Binding-site contacts:
Ligand atom O7 contacts residue ASN1103 of chain 1.B at 3.3 Å (h-bond).
Ligand atom C8 contacts residue ASN1103 of chain 1.B at 4.3 Å.
Ligand atom C5 contacts residue ASN1103 of chain 1.B at 3.7 Å.
Ligand atom C7 contacts residue ASN1103 of chain 1.B at 3.2 Å.
Ligand atom C2 contacts residue ASN1103 of chain 1.B at 2.5 Å.
Ligand atom C1 contacts residue ASN1103 of chain 1.B at 1.4 Å.
Ligand atom N2 contacts residue ASN1103 of chain 1.B at 2.8 Å (h-bond).
Ligand atom C4 contacts residue ASN1103 of chain 1.B at 4.3 Å.
Ligand atom O5 contacts residue ASN1103 of chain 1.B at 2.4 Å (h-bond).
Ligand atom C3 contacts residue ASN1103 of chain 1.B at 3.8 Å.

A protein and the small-molecule ligand that binds it are described below.
Small molecule (SMILES): CC(=O)N[C@H]1[C@H](O[C@H]2[C@H](O)[C@@H](NC(C)=O)CO[C@@H]2CO)O[C@H](CO)[C@@H](O)[C@@H]1O

Sequence of chain 1.B:
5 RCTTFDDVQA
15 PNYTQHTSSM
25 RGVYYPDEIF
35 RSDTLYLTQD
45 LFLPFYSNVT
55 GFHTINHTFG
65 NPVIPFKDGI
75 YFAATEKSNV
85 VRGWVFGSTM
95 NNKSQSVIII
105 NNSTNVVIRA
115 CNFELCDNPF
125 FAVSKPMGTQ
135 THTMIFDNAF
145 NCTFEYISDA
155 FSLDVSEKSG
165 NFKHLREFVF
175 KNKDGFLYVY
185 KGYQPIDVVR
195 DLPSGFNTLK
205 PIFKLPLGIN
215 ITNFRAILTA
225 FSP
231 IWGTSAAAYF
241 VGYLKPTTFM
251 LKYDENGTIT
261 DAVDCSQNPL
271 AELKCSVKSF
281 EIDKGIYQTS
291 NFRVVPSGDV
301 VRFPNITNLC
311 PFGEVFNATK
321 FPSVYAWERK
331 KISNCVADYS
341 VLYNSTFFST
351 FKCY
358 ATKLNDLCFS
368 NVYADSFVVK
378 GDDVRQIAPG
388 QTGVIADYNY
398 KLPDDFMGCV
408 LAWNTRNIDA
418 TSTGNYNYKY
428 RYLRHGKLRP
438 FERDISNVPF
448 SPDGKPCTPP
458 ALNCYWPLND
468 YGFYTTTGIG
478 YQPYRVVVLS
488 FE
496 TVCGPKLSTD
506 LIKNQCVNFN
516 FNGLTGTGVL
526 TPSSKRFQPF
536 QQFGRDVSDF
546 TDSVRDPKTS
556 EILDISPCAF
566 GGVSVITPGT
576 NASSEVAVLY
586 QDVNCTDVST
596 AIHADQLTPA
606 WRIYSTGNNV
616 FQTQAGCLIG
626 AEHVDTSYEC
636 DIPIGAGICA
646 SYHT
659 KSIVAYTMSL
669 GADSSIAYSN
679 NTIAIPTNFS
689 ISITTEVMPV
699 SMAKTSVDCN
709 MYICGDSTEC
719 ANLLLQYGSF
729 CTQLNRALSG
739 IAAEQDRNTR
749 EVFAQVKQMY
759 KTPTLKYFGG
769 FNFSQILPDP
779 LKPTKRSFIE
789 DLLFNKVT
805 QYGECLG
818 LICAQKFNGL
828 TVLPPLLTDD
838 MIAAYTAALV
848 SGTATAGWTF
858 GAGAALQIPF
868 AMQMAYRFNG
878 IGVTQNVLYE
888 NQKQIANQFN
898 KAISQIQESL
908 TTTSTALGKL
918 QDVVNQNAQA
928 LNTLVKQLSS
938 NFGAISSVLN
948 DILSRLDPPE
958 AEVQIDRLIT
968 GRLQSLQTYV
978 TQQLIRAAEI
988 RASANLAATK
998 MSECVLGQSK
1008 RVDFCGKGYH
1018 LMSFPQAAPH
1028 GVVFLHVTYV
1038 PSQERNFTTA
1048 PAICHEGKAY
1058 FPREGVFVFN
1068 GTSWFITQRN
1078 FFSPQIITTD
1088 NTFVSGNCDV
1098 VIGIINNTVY